Sequence of chain 21.A:
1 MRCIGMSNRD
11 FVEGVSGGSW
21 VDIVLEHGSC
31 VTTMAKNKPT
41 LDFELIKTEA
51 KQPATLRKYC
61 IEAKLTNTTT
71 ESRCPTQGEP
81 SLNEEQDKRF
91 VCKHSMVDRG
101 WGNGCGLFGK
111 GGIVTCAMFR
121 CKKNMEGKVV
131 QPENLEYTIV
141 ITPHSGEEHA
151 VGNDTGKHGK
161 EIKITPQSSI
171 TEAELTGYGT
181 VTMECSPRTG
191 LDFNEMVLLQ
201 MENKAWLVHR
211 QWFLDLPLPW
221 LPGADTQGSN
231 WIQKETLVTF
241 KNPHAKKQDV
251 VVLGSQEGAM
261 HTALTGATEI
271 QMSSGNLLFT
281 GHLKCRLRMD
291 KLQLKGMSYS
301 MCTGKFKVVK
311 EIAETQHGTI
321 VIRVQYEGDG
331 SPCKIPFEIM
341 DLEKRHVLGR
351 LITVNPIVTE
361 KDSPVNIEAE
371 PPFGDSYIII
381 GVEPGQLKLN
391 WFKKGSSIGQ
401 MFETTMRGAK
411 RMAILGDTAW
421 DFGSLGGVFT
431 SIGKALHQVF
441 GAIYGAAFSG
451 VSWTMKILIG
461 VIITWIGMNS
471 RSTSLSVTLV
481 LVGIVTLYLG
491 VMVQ

Binding-site contacts:
Ligand atom C2 contacts residue HIS149 of chain 21.A at 3.6 Å.
Ligand atom C6 contacts residue HIS158 of chain 21.A at 3.8 Å.
Ligand atom O5 contacts residue HIS158 of chain 21.A at 3.1 Å.
Ligand atom O7 contacts residue ASN153 of chain 21.A at 4.0 Å.
Ligand atom O5 contacts residue ASN153 of chain 21.A at 2.4 Å (h-bond).
Ligand atom C1 contacts residue ASN153 of chain 21.A at 1.4 Å.
Ligand atom N2 contacts residue ASN153 of chain 21.A at 2.9 Å (h-bond).
Ligand atom C1 contacts residue THR155 of chain 21.A at 3.9 Å.
Ligand atom O5 contacts residue THR155 of chain 21.A at 4.3 Å.
Ligand atom C8 contacts residue TRP101 of chain 21.C at 3.6 Å (hydrophobic).
Ligand atom C5 contacts residue LYS157 of chain 21.A at 4.1 Å.
Ligand atom C4 contacts residue ASN153 of chain 21.A at 4.2 Å.
Ligand atom C3 contacts residue ASN153 of chain 21.A at 3.8 Å.
Ligand atom O5 contacts residue LYS157 of chain 21.A at 4.5 Å.
Ligand atom C1 contacts residue HIS158 of chain 21.A at 4.0 Å.
Ligand atom O6 contacts residue LYS157 of chain 21.A at 3.8 Å.
Ligand atom C6 contacts residue LYS157 of chain 21.A at 3.8 Å.
Ligand atom C5 contacts residue ASN153 of chain 21.A at 3.7 Å.
Ligand atom C2 contacts residue ASN153 of chain 21.A at 2.5 Å.
Ligand atom C8 contacts residue GLY102 of chain 21.C at 3.3 Å.
Ligand atom C8 contacts residue ASN103 of chain 21.C at 4.5 Å.
Ligand atom C7 contacts residue HIS149 of chain 21.A at 4.2 Å.
Ligand atom C5 contacts residue HIS158 of chain 21.A at 4.1 Å.
Ligand atom O3 contacts residue HIS149 of chain 21.A at 4.4 Å.
Ligand atom O7 contacts residue HIS149 of chain 21.A at 3.3 Å.
Ligand atom O5 contacts residue HIS149 of chain 21.A at 4.1 Å.
Ligand atom C1 contacts residue HIS149 of chain 21.A at 4.0 Å.
Ligand atom C7 contacts residue ASN153 of chain 21.A at 3.7 Å.
Ligand atom N2 contacts residue HIS149 of chain 21.A at 4.3 Å.

Sequence of chain 21.C:
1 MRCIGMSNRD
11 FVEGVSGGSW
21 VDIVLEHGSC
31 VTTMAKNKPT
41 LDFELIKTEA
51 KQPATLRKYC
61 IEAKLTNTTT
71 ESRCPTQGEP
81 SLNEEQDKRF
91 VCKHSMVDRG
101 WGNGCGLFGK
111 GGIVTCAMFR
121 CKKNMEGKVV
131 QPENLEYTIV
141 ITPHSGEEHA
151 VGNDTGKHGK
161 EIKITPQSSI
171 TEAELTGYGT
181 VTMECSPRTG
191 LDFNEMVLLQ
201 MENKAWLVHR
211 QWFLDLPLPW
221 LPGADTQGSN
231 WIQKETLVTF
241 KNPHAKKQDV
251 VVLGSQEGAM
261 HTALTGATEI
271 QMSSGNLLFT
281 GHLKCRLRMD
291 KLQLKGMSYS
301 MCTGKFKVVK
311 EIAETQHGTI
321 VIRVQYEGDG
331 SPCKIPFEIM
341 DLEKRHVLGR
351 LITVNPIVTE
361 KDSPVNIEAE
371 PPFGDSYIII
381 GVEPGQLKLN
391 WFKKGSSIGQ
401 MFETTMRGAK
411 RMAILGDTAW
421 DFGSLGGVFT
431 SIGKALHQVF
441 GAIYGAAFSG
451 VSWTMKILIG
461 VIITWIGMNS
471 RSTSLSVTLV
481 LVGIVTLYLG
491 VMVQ

A protein and the small-molecule ligand that binds it are described below.
Small molecule (SMILES): CC(=O)N[C@@H]1[C@@H](O)[C@H](O)[C@@H](CO)O[C@H]1O